The protein below binds the small molecule below.
Small molecule (SMILES): NCCCC[C@@H](C=O)NC(=O)[C@H](CCC(=O)O)NC(=O)[C@H](Cc1ccccc1)NC(=O)[C@H](CCC(N)=O)NC(=O)[C@@H]1CCCN1C(=O)[C@H](Cc1cnc[nH]1)NC(=O)[C@H](CO)NC(=O)[C@@H](N)CC1=CN=C2CC=CC=C12

Sequence of chain 3.A:
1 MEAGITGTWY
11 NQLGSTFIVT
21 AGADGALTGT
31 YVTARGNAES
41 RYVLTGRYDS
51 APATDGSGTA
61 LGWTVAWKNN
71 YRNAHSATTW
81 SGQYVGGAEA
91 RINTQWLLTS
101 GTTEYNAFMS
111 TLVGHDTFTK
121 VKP

Sequence of chain 4.A:
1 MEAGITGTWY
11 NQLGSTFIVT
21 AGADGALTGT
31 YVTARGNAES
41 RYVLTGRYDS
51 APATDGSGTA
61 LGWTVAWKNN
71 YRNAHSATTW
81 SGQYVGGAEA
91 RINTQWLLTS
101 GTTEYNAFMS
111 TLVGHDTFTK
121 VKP

Binding-site contacts:
Ligand atom CB contacts residue TYR42 of chain 3.A at 3.5 Å (hydrophobic).
Ligand atom OE2 contacts residue ARG72 of chain 3.A at 2.6 Å (salt-bridge).
Ligand atom OE2 contacts residue ARG35 of chain 3.A at 3.4 Å (salt-bridge).
Ligand atom CG contacts residue PHE108 of chain 4.A at 3.6 Å (hydrophobic).
Ligand atom OE1 contacts residue THR78 of chain 3.A at 2.7 Å (h-bond).
Ligand atom CG contacts residue ARG35 of chain 3.A at 3.5 Å.
Ligand atom O contacts residue NH21 of chain 3.E at 2.3 Å (h-bond).
Ligand atom N contacts residue PHE108 of chain 4.A at 3.4 Å.
Ligand atom CB contacts residue ARG72 of chain 3.A at 3.5 Å.
Ligand atom CD contacts residue ARG72 of chain 3.A at 3.4 Å.
Ligand atom CB contacts residue NH21 of chain 3.E at 3.4 Å.
Ligand atom CB contacts residue PHE108 of chain 4.A at 3.6 Å (hydrophobic).
Ligand atom CD contacts residue ARG35 of chain 3.A at 3.5 Å.
Ligand atom CD2 contacts residue PHE108 of chain 4.A at 3.6 Å (hydrophobic).
Ligand atom OE1 contacts residue ARG35 of chain 3.A at 3.3 Å.
Ligand atom N contacts residue NH21 of chain 3.E at 3.5 Å (h-bond).
Ligand atom NE2 contacts residue LEU98 of chain 3.A at 3.7 Å.
Ligand atom O contacts residue THR33 of chain 3.A at 3.3 Å.
Ligand atom CE2 contacts residue LEU98 of chain 3.A at 3.5 Å (hydrophobic).
Ligand atom O contacts residue PHE108 of chain 4.A at 3.1 Å.
Ligand atom O contacts residue ARG35 of chain 3.A at 3.5 Å.
Ligand atom N contacts residue PHE108 of chain 4.A at 3.4 Å.
Ligand atom CE1 contacts residue TRP96 of chain 3.A at 3.6 Å (hydrophobic).
Ligand atom NE2 contacts residue TRP67 of chain 3.A at 3.4 Å.
Ligand atom CB contacts residue TRP67 of chain 3.A at 3.7 Å (hydrophobic).
Ligand atom CA contacts residue NH21 of chain 3.E at 2.4 Å.
Ligand atom C contacts residue NH21 of chain 3.E at 1.3 Å.
Ligand atom NE2 contacts residue TRP96 of chain 3.A at 3.5 Å.
Ligand atom OE1 contacts residue LEU98 of chain 3.A at 3.7 Å.
Ligand atom NE2 contacts residue SER76 of chain 3.A at 2.9 Å (h-bond).
Ligand atom C contacts residue PHE108 of chain 4.A at 3.7 Å (hydrophobic).
Ligand atom C contacts residue PHE108 of chain 4.A at 3.6 Å (hydrophobic).
Ligand atom OE1 contacts residue TRP67 of chain 3.A at 3.5 Å.
Ligand atom OE1 contacts residue THR33 of chain 3.A at 3.5 Å (h-bond).
Ligand atom OE1 contacts residue ARG72 of chain 3.A at 2.9 Å (salt-bridge).
Ligand atom CD2 contacts residue SER76 of chain 3.A at 3.5 Å.
Ligand atom O contacts residue ALA34 of chain 3.A at 3.2 Å.
Ligand atom CE1 contacts residue TRP67 of chain 3.A at 3.4 Å (hydrophobic).
Ligand atom O contacts residue NH21 of chain 3.E at 3.7 Å.
Ligand atom CZ contacts residue TRP96 of chain 3.A at 3.5 Å (hydrophobic).